Sequence of chain 1.G:
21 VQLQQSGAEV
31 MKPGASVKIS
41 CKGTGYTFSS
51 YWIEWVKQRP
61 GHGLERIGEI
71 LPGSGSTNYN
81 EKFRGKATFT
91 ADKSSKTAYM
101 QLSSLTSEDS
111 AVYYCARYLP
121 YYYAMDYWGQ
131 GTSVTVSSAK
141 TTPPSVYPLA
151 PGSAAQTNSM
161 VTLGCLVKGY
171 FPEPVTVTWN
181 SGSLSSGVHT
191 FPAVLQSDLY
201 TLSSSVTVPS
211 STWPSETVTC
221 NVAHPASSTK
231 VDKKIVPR

Sequence of chain 1.F:
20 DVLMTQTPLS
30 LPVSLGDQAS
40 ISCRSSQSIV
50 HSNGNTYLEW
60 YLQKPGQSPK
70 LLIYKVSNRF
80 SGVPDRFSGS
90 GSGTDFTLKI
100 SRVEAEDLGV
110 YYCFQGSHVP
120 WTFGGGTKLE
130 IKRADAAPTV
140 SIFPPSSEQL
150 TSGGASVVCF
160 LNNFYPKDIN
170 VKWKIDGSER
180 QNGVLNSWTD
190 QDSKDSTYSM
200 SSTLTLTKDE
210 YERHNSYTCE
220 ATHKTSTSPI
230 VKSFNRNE

Sequence of chain 1.C:
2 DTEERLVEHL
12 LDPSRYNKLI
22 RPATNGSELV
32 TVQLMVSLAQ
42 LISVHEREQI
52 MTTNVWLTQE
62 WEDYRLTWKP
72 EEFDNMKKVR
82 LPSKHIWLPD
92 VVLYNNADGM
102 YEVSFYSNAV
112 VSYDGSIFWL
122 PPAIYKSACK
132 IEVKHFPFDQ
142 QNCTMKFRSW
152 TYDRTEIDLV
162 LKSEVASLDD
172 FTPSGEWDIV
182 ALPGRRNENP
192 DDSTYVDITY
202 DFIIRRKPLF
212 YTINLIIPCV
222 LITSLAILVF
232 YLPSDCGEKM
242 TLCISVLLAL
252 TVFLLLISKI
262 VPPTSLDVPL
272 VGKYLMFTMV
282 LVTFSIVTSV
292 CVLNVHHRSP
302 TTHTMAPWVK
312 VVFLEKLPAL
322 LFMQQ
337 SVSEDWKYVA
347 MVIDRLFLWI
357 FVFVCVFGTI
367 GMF

A protein and the small-molecule ligand that binds it are described below.
Small molecule (SMILES): CC(=O)N[C@H]1[C@H](O[C@H]2[C@H](O)[C@@H](NC(C)=O)CO[C@@H]2CO)O[C@H](CO)[C@@H](O[C@@H]2O[C@H](CO)[C@@H](O)[C@H](O)[C@@H]2O)[C@@H]1O

Binding-site contacts:
Ligand atom C8 contacts residue TYR122 of chain 1.G at 4.4 Å (hydrophobic).
Ligand atom C4 contacts residue ASN143 of chain 1.C at 4.1 Å.
Ligand atom C7 contacts residue ARG186 of chain 1.C at 2.2 Å.
Ligand atom C1 contacts residue ASN143 of chain 1.C at 1.4 Å.
Ligand atom C5 contacts residue THR145 of chain 1.C at 4.4 Å.
Ligand atom O7 contacts residue ASN143 of chain 1.C at 4.4 Å.
Ligand atom C6 contacts residue THR145 of chain 1.C at 4.1 Å.
Ligand atom C8 contacts residue ASN188 of chain 1.C at 4.3 Å.
Ligand atom C8 contacts residue TYR121 of chain 1.G at 4.0 Å (hydrophobic).
Ligand atom O7 contacts residue ASN52 of chain 1.F at 3.1 Å (h-bond).
Ligand atom N2 contacts residue TYR122 of chain 1.G at 3.3 Å (h-bond).
Ligand atom C8 contacts residue ARG186 of chain 1.C at 1.4 Å.
Ligand atom C5 contacts residue ASP202 of chain 1.C at 4.2 Å.
Ligand atom C2 contacts residue ASN143 of chain 1.C at 2.4 Å.
Ligand atom O7 contacts residue ARG186 of chain 1.C at 2.5 Å (salt-bridge).
Ligand atom C6 contacts residue ASN54 of chain 1.F at 3.3 Å.
Ligand atom C8 contacts residue ASN52 of chain 1.F at 4.1 Å.
Ligand atom C1 contacts residue TYR122 of chain 1.G at 4.3 Å (hydrophobic).
Ligand atom N2 contacts residue ILE204 of chain 1.C at 4.5 Å.
Ligand atom O5 contacts residue THR145 of chain 1.C at 4.2 Å.
Ligand atom C8 contacts residue ILE204 of chain 1.C at 4.4 Å (hydrophobic).
Ligand atom O6 contacts residue ASN54 of chain 1.F at 2.8 Å (h-bond).
Ligand atom N2 contacts residue ASN143 of chain 1.C at 2.8 Å (h-bond).
Ligand atom C2 contacts residue ARG186 of chain 1.C at 3.9 Å.
Ligand atom C7 contacts residue TYR122 of chain 1.G at 4.1 Å (hydrophobic).
Ligand atom C7 contacts residue ASN52 of chain 1.F at 4.0 Å.
Ligand atom N2 contacts residue ARG186 of chain 1.C at 3.4 Å (salt-bridge).
Ligand atom O7 contacts residue ASN188 of chain 1.C at 3.7 Å.
Ligand atom C3 contacts residue ASN143 of chain 1.C at 3.7 Å.
Ligand atom O3 contacts residue TYR122 of chain 1.G at 4.1 Å.
Ligand atom C2 contacts residue TYR122 of chain 1.G at 3.9 Å (hydrophobic).
Ligand atom O3 contacts residue ARG186 of chain 1.C at 3.8 Å.
Ligand atom C3 contacts residue TYR122 of chain 1.G at 3.5 Å (hydrophobic).
Ligand atom C5 contacts residue ASN143 of chain 1.C at 3.5 Å.
Ligand atom O5 contacts residue ASN143 of chain 1.C at 2.3 Å (h-bond).
Ligand atom C7 contacts residue ASN143 of chain 1.C at 3.9 Å.